This small molecule binds to this protein.
Small molecule (SMILES): CCC(=O)C(=O)N(C)[C@H](C(=O)N1C[C@H](CC)C[C@H]1C(=O)N(C)[C@@H]1C(=O)N[C@@H](CC(C)C)C(=O)N2C[C@H](C)C[C@H]2C(=O)N[C@@H](CCC(C)C)C(=O)N(C)[C@@H](C(C)C)C(=O)N2CCC[C@H]2C(=O)N(C)[C@H](CC(C)C)C(=O)NCC(=O)O[C@@H]1C)C(C)C

Binding-site contacts:
Ligand atom CA contacts residue GLY177 of chain 1.A at 3.7 Å.
Ligand atom O contacts residue HIS178 of chain 1.A at 3.8 Å.
Ligand atom C2 contacts residue ARG368 of chain 1.A at 3.8 Å.
Ligand atom CB contacts residue GLY177 of chain 1.A at 3.4 Å.
Ligand atom CD2 contacts residue LEU180 of chain 1.A at 3.5 Å (hydrophobic).
Ligand atom N contacts residue MET365 of chain 1.A at 3.9 Å.
Ligand atom CG contacts residue PRO366 of chain 1.A at 3.3 Å (hydrophobic).
Ligand atom CD contacts residue PRO366 of chain 1.A at 3.6 Å (hydrophobic).
Ligand atom C3 contacts residue ARG368 of chain 1.A at 3.7 Å.
Ligand atom O contacts residue MET367 of chain 1.A at 3.4 Å.
Ligand atom C8 contacts residue GLY177 of chain 1.A at 3.9 Å.
Ligand atom C56 contacts residue ARG368 of chain 1.A at 3.7 Å.
Ligand atom CD1 contacts residue MET365 of chain 1.A at 3.6 Å (hydrophobic).
Ligand atom O3 contacts residue ARG368 of chain 1.A at 3.6 Å.
Ligand atom O contacts residue VAL250 of chain 1.A at 3.9 Å.
Ligand atom N contacts residue MET365 of chain 1.A at 3.9 Å.
Ligand atom O contacts residue HIS178 of chain 1.A at 3.4 Å.
Ligand atom O contacts residue ARG368 of chain 1.A at 3.3 Å (salt-bridge).
Ligand atom CD2 contacts residue THR175 of chain 1.A at 3.8 Å.
Ligand atom O contacts residue MET365 of chain 1.A at 3.1 Å (h-bond).
Ligand atom C8 contacts residue THR175 of chain 1.A at 3.4 Å.
Ligand atom N contacts residue GLY177 of chain 1.A at 3.0 Å (h-bond).
Ligand atom C56 contacts residue MET367 of chain 1.A at 3.4 Å (hydrophobic).
Ligand atom C56 contacts residue PRO366 of chain 1.A at 3.2 Å (hydrophobic).
Ligand atom O contacts residue MET365 of chain 1.A at 3.5 Å.
Ligand atom C9 contacts residue GLY177 of chain 1.A at 3.5 Å.
Ligand atom CD2 contacts residue HIS178 of chain 1.A at 3.9 Å.
Ligand atom CD1 contacts residue HIS178 of chain 1.A at 3.0 Å.
Ligand atom CA contacts residue MET365 of chain 1.A at 3.9 Å (hydrophobic).
Ligand atom C contacts residue VAL250 of chain 1.A at 3.9 Å (hydrophobic).
Ligand atom CB contacts residue GLY177 of chain 1.A at 3.3 Å.
Ligand atom CD contacts residue VAL250 of chain 1.A at 3.7 Å (hydrophobic).
Ligand atom CG contacts residue PRO245 of chain 1.A at 3.8 Å (hydrophobic).
Ligand atom C contacts residue GLY177 of chain 1.A at 3.8 Å.
Ligand atom C53 contacts residue PRO366 of chain 1.A at 3.7 Å (hydrophobic).
Ligand atom C contacts residue MET365 of chain 1.A at 3.6 Å (hydrophobic).
Ligand atom CG2 contacts residue HIS178 of chain 1.A at 3.3 Å.
Ligand atom C contacts residue MET365 of chain 1.A at 3.8 Å (hydrophobic).
Ligand atom CA contacts residue GLY177 of chain 1.A at 3.7 Å.
Ligand atom CD2 contacts residue ARG179 of chain 1.A at 3.4 Å.

Sequence of chain 1.A:
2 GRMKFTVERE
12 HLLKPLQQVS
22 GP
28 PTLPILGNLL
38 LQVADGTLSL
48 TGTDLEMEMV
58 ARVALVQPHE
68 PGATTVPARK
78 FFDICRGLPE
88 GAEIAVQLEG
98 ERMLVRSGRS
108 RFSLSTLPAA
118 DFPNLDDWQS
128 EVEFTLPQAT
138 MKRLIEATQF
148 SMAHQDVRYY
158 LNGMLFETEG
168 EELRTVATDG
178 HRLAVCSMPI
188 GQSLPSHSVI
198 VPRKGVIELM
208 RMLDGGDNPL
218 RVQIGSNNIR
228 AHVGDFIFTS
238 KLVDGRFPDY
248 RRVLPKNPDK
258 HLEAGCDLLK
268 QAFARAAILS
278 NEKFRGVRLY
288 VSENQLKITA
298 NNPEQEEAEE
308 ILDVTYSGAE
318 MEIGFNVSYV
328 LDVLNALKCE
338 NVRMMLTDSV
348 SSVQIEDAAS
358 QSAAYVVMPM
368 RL